Sequence of chain 1.A:
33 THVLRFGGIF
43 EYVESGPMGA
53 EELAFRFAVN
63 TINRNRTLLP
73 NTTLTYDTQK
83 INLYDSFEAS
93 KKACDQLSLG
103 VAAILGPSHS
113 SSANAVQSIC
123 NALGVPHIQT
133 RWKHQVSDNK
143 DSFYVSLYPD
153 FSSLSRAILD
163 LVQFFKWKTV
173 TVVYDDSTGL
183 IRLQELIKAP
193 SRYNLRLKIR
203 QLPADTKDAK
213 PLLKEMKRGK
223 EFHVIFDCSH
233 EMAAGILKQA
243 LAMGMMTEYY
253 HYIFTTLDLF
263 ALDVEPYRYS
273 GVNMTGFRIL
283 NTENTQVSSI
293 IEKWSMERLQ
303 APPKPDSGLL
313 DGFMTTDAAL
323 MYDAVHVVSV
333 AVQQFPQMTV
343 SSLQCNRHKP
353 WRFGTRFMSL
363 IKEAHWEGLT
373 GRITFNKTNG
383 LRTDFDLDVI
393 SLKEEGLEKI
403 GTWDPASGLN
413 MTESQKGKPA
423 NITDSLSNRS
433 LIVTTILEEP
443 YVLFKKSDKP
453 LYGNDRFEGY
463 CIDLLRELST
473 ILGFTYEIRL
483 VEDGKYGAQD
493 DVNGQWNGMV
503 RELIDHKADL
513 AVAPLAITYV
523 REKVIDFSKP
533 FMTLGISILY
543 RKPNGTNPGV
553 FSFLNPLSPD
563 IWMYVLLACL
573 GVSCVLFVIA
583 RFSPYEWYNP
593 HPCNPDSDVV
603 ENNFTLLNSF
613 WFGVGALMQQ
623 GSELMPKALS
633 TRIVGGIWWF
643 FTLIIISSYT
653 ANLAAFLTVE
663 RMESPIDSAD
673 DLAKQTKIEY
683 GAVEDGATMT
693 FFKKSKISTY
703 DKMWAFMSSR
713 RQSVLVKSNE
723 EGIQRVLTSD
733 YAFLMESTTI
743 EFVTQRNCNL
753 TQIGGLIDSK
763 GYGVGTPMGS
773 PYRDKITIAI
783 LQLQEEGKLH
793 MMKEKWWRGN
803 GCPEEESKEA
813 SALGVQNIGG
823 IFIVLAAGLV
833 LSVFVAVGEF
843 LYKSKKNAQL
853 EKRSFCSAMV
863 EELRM

This small molecule binds to this protein.
Small molecule (SMILES): CC(=O)N[C@H]1[C@H](O[C@H]2[C@H](O)[C@@H](NC(C)=O)CO[C@@H]2CO)O[C@H](CO)[C@@H](O[C@@H]2O[C@H](CO)[C@@H](O)[C@H](O)[C@@H]2O)[C@@H]1O

Binding-site contacts:
Ligand atom C7 contacts residue TYR252 of chain 1.A at 4.3 Å (hydrophobic).
Ligand atom C3 contacts residue ASN275 of chain 1.A at 3.8 Å.
Ligand atom N2 contacts residue TYR251 of chain 1.A at 4.4 Å.
Ligand atom N2 contacts residue ASN275 of chain 1.A at 3.0 Å (h-bond).
Ligand atom C7 contacts residue ASN275 of chain 1.A at 3.5 Å.
Ligand atom O7 contacts residue HIS253 of chain 1.A at 3.3 Å.
Ligand atom C8 contacts residue GLU250 of chain 1.A at 4.5 Å.
Ligand atom C7 contacts residue GLU250 of chain 1.A at 3.9 Å.
Ligand atom C7 contacts residue HIS253 of chain 1.A at 4.0 Å.
Ligand atom C5 contacts residue ASN275 of chain 1.A at 3.6 Å.
Ligand atom O7 contacts residue ASN275 of chain 1.A at 3.4 Å (h-bond).
Ligand atom O7 contacts residue TYR252 of chain 1.A at 3.2 Å (h-bond).
Ligand atom O5 contacts residue ASN275 of chain 1.A at 2.3 Å (h-bond).
Ligand atom C7 contacts residue TYR251 of chain 1.A at 3.3 Å (hydrophobic).
Ligand atom C4 contacts residue ASN275 of chain 1.A at 4.2 Å.
Ligand atom C2 contacts residue HIS253 of chain 1.A at 4.3 Å.
Ligand atom C1 contacts residue HIS253 of chain 1.A at 4.3 Å.
Ligand atom C2 contacts residue ASN275 of chain 1.A at 2.5 Å.
Ligand atom O7 contacts residue GLU250 of chain 1.A at 4.1 Å.
Ligand atom C1 contacts residue ASN275 of chain 1.A at 1.5 Å.
Ligand atom C8 contacts residue TYR251 of chain 1.A at 3.3 Å (hydrophobic).
Ligand atom N2 contacts residue GLU250 of chain 1.A at 3.9 Å.
Ligand atom O7 contacts residue TYR251 of chain 1.A at 3.0 Å (h-bond).